Binding-site contacts:
Ligand atom C1 contacts residue ALA292 of chain 1.F at 3.5 Å (hydrophobic).
Ligand atom C1 contacts residue GLU271 of chain 1.F at 3.9 Å.
Ligand atom C2 contacts residue ASP295 of chain 1.F at 3.9 Å.
Ligand atom O1 contacts residue ATP1 of chain 1.JA at 2.7 Å (h-bond).
Ligand atom O2 contacts residue ARG293 of chain 1.F at 3.2 Å (salt-bridge).
Ligand atom C2 contacts residue GLU271 of chain 1.F at 3.5 Å.
Ligand atom O2 contacts residue THR327 of chain 1.F at 2.6 Å (h-bond).
Ligand atom O2 contacts residue ASP295 of chain 1.F at 4.0 Å.
Ligand atom O2 contacts residue GLY294 of chain 1.F at 2.8 Å (h-bond).
Ligand atom O3 contacts residue ATP1 of chain 1.JA at 3.0 Å (h-bond).
Ligand atom O1 contacts residue LYS269 of chain 1.F at 2.5 Å (salt-bridge).
Ligand atom O2 contacts residue ALA292 of chain 1.F at 3.1 Å.
Ligand atom O1 contacts residue MG1 of chain 1.HA at 2.1 Å.
Ligand atom C1 contacts residue LYS269 of chain 1.F at 3.4 Å.
Ligand atom O4 contacts residue MG1 of chain 1.HA at 2.1 Å.
Ligand atom C2 contacts residue ALA292 of chain 1.F at 3.1 Å (hydrophobic).
Ligand atom O4 contacts residue GLY294 of chain 1.F at 3.8 Å.
Ligand atom C1 contacts residue THR327 of chain 1.F at 3.7 Å.
Ligand atom O3 contacts residue MET290 of chain 1.F at 3.1 Å.
Ligand atom O3 contacts residue THR327 of chain 1.F at 3.1 Å (h-bond).
Ligand atom O3 contacts residue ARG72 of chain 1.F at 3.5 Å (salt-bridge).
Ligand atom O3 contacts residue ALA292 of chain 1.F at 3.9 Å.
Ligand atom O4 contacts residue ALA292 of chain 1.F at 3.4 Å.
Ligand atom C2 contacts residue ATP1 of chain 1.JA at 3.7 Å.
Ligand atom O3 contacts residue LYS269 of chain 1.F at 3.8 Å.
Ligand atom C1 contacts residue MET290 of chain 1.F at 3.7 Å (hydrophobic).
Ligand atom O1 contacts residue GLU271 of chain 1.F at 3.3 Å (salt-bridge).
Ligand atom C2 contacts residue THR327 of chain 1.F at 3.5 Å.
Ligand atom C1 contacts residue ATP1 of chain 1.JA at 2.8 Å.
Ligand atom O2 contacts residue MG1 of chain 1.HA at 4.1 Å.
Ligand atom C2 contacts residue MG1 of chain 1.HA at 2.9 Å.
Ligand atom C1 contacts residue MG1 of chain 1.HA at 2.9 Å.
Ligand atom O1 contacts residue ARG72 of chain 1.F at 3.8 Å.
Ligand atom C2 contacts residue GLY294 of chain 1.F at 3.6 Å.
Ligand atom O3 contacts residue MET359 of chain 1.F at 3.8 Å.
Ligand atom C1 contacts residue ARG72 of chain 1.F at 4.0 Å.
Ligand atom O4 contacts residue ATP1 of chain 1.JA at 3.5 Å (h-bond).
Ligand atom O1 contacts residue ALA292 of chain 1.F at 3.9 Å.
Ligand atom O4 contacts residue ASP295 of chain 1.F at 3.1 Å (salt-bridge).
Ligand atom O4 contacts residue GLU271 of chain 1.F at 2.6 Å (salt-bridge).

Sequence of chain 1.F:
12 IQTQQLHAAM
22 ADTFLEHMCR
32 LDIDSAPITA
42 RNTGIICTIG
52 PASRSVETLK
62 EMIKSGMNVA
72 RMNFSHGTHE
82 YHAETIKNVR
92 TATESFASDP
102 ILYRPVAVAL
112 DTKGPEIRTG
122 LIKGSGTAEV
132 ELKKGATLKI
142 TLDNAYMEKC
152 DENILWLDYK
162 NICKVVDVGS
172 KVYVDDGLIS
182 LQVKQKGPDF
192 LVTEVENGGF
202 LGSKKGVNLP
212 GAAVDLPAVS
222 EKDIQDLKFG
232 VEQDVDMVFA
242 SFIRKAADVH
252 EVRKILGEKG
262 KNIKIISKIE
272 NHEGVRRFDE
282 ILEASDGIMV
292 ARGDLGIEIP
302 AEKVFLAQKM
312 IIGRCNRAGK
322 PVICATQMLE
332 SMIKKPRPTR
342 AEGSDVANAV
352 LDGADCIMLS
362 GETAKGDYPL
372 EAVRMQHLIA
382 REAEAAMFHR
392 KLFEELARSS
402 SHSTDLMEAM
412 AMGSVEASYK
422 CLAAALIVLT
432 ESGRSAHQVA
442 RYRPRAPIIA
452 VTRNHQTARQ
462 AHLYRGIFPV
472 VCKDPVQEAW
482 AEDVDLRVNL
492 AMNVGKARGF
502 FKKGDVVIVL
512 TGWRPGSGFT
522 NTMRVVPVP

The small molecule below binds the protein below.
Small molecule (SMILES): O=C([O-])C(=O)[O-]